Binding-site contacts:
Ligand atom C7 contacts residue ASN412 of chain 1.A at 3.4 Å.
Ligand atom C4 contacts residue ASN412 of chain 1.A at 4.3 Å.
Ligand atom C1 contacts residue ASN412 of chain 1.A at 1.5 Å.
Ligand atom C8 contacts residue TRP574 of chain 1.A at 3.8 Å (hydrophobic).
Ligand atom C3 contacts residue ASN412 of chain 1.A at 3.9 Å.
Ligand atom C8 contacts residue ILE416 of chain 1.A at 3.9 Å (hydrophobic).
Ligand atom C5 contacts residue ASN412 of chain 1.A at 3.8 Å.
Ligand atom C2 contacts residue ASN412 of chain 1.A at 2.5 Å.
Ligand atom O7 contacts residue ASN412 of chain 1.A at 3.5 Å (h-bond).
Ligand atom N2 contacts residue ASN412 of chain 1.A at 2.9 Å (h-bond).
Ligand atom O5 contacts residue ASN412 of chain 1.A at 2.4 Å (h-bond).
Ligand atom C8 contacts residue ASN412 of chain 1.A at 4.5 Å.

This small molecule binds to this protein.
Small molecule (SMILES): CC(=O)N[C@H]1[C@H](O[C@H]2[C@H](O)[C@@H](NC(C)=O)CO[C@@H]2CO)O[C@H](CO)[C@@H](O)[C@@H]1O

Sequence of chain 1.A:
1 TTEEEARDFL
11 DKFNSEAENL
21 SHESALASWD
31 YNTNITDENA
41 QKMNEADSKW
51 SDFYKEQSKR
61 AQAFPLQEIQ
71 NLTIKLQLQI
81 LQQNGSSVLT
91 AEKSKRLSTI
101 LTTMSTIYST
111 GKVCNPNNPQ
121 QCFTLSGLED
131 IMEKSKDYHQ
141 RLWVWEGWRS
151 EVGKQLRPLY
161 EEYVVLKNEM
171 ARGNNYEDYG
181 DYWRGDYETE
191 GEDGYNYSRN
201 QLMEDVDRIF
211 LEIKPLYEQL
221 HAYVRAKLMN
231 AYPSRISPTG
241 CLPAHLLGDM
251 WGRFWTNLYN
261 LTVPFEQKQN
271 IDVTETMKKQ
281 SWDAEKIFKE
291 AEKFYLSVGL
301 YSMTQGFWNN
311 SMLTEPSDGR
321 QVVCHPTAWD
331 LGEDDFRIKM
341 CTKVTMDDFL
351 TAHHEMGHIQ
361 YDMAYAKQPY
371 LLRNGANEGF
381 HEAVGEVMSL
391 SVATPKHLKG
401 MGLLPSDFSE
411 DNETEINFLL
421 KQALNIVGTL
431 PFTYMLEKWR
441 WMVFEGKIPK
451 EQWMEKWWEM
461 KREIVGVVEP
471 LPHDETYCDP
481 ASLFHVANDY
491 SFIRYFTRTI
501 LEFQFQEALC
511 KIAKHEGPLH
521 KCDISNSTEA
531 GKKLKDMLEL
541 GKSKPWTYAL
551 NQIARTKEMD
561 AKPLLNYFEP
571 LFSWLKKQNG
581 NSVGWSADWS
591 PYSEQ